Binding-site contacts:
Ligand atom CD2 contacts residue TYR69 of chain 1.A at 3.3 Å (hydrophobic).
Ligand atom CB contacts residue LEU198 of chain 1.A at 3.8 Å (hydrophobic).
Ligand atom CD1 contacts residue LEU121 of chain 1.A at 4.0 Å (hydrophobic).
Ligand atom C2 contacts residue TYR69 of chain 1.A at 3.5 Å (hydrophobic).
Ligand atom O contacts residue PHE67 of chain 1.A at 3.9 Å.
Ligand atom CD1 contacts residue PHE89 of chain 1.G at 3.8 Å (hydrophobic).
Ligand atom CE2 contacts residue LEU55 of chain 1.G at 3.8 Å (hydrophobic).
Ligand atom C1 contacts residue LEU55 of chain 1.G at 3.8 Å (hydrophobic).
Ligand atom C8 contacts residue PHE56 of chain 1.G at 3.9 Å (hydrophobic).
Ligand atom CB contacts residue LEU97 of chain 1.A at 3.7 Å (hydrophobic).
Ligand atom CM contacts residue LEU198 of chain 1.A at 3.7 Å (hydrophobic).
Ligand atom CG contacts residue LEU97 of chain 1.A at 3.9 Å (hydrophobic).
Ligand atom CM contacts residue PHE119 of chain 1.A at 3.8 Å (hydrophobic).
Ligand atom CB contacts residue SER95 of chain 1.A at 3.6 Å.
Ligand atom C1 contacts residue TYR69 of chain 1.A at 3.9 Å (hydrophobic).
Ligand atom O contacts residue TYR69 of chain 1.A at 2.7 Å (h-bond).
Ligand atom CA contacts residue PHE67 of chain 1.A at 3.5 Å (hydrophobic).
Ligand atom C8 contacts residue LEU30 of chain 1.A at 3.9 Å (hydrophobic).
Ligand atom N contacts residue TYR69 of chain 1.A at 3.1 Å (h-bond).
Ligand atom CE1 contacts residue THR86 of chain 1.G at 3.9 Å.
Ligand atom C2 contacts residue LEU55 of chain 1.G at 3.7 Å (hydrophobic).
Ligand atom CE2 contacts residue TYR69 of chain 1.A at 3.6 Å (hydrophobic).
Ligand atom C8 contacts residue ARG29 of chain 1.A at 3.8 Å.
Ligand atom C7 contacts residue SER59 of chain 1.G at 3.4 Å.
Ligand atom C contacts residue TYR69 of chain 1.A at 3.8 Å (hydrophobic).
Ligand atom CB contacts residue PHE67 of chain 1.A at 3.5 Å (hydrophobic).
Ligand atom C contacts residue PHE89 of chain 1.G at 4.0 Å (hydrophobic).
Ligand atom CA contacts residue PHE89 of chain 1.G at 3.8 Å (hydrophobic).
Ligand atom N contacts residue PHE89 of chain 1.G at 3.9 Å.
Ligand atom C8 contacts residue SER59 of chain 1.G at 3.8 Å.
Ligand atom CZ contacts residue THR86 of chain 1.G at 3.5 Å.
Ligand atom CB contacts residue PHE67 of chain 1.A at 3.5 Å (hydrophobic).
Ligand atom CZ contacts residue LEU121 of chain 1.A at 4.0 Å (hydrophobic).
Ligand atom C4 contacts residue ILE35 of chain 1.A at 3.6 Å (hydrophobic).
Ligand atom CA contacts residue PHE67 of chain 1.A at 3.7 Å (hydrophobic).
Ligand atom C contacts residue PHE67 of chain 1.A at 3.6 Å (hydrophobic).
Ligand atom O contacts residue PHE89 of chain 1.G at 3.8 Å.
Ligand atom CE1 contacts residue LEU121 of chain 1.A at 3.9 Å (hydrophobic).
Ligand atom CD2 contacts residue LEU97 of chain 1.A at 3.8 Å (hydrophobic).
Ligand atom CD contacts residue TYR69 of chain 1.A at 3.6 Å (hydrophobic).

A small-molecule ligand and the protein it binds are described below.
Small molecule (SMILES): C/C=C/C=C/C=C/C(=O)N[C@@H](Cc1ccccc1)C(=O)N[C@H]1COC(=O)[C@@H]2C[C@@H](C)CN2C(=O)[C@H](C)NC(=O)[C@H](C)N(C)C(=O)[C@@H]2CCCN2C1=O

Sequence of chain 1.G:
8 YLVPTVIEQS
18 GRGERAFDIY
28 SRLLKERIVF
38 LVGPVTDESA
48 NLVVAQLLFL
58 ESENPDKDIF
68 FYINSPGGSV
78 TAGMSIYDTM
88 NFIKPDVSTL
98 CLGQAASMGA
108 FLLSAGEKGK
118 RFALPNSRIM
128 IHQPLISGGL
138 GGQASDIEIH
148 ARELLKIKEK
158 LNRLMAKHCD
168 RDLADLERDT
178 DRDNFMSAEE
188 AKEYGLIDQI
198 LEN

Sequence of chain 1.A:
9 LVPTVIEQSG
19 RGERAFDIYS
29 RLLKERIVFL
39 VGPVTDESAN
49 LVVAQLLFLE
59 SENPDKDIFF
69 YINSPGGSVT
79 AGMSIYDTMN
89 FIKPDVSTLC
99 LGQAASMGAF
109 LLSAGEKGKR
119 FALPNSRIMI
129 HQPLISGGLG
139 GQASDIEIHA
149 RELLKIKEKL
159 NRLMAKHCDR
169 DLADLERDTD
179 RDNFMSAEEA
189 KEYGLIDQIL